Binding-site contacts:
Ligand atom O2 contacts residue MAN7 of chain 1.FA at 3.6 Å (h-bond).
Ligand atom O3 contacts residue MAN7 of chain 1.FA at 3.8 Å.
Ligand atom C6 contacts residue MAN7 of chain 1.FA at 4.2 Å.
Ligand atom C1 contacts residue MAN7 of chain 1.FA at 2.0 Å.
Ligand atom C2 contacts residue MAN7 of chain 1.FA at 2.2 Å.
Ligand atom C5 contacts residue MAN7 of chain 1.FA at 2.8 Å.
Ligand atom O5 contacts residue MAN7 of chain 1.FA at 2.7 Å (h-bond).
Ligand atom O4 contacts residue MAN7 of chain 1.FA at 4.1 Å.
Ligand atom C4 contacts residue MAN7 of chain 1.FA at 3.1 Å.
Ligand atom C3 contacts residue MAN7 of chain 1.FA at 2.4 Å.

This protein binds this small molecule.
Small molecule (SMILES): OC[C@H]1O[C@@H](O[C@@H]2CO[C@H](CO)[C@@H](O)[C@@H]2O)[C@@H](O)[C@@H](O)[C@@H]1O